The protein below binds the small molecule below.
Small molecule (SMILES): CCn1c2ccc(OC3CCCCC3)cc2c2cc(C(=O)NCc3ccc(S(=O)(=O)CC)cc3)ccc21

Binding-site contacts:
Ligand atom C34 contacts residue CYS73 of chain 1.A at 3.7 Å (hydrophobic).
Ligand atom O19 contacts residue LEU45 of chain 1.A at 3.7 Å.
Ligand atom C13 contacts residue GLN39 of chain 1.A at 3.5 Å.
Ligand atom C20 contacts residue ALA121 of chain 1.A at 3.5 Å (hydrophobic).
Ligand atom C36 contacts residue ILE150 of chain 1.A at 3.4 Å (hydrophobic).
Ligand atom C31 contacts residue HIS232 of chain 1.A at 3.5 Å.
Ligand atom O16 contacts residue LEU40 of chain 1.A at 3.2 Å (h-bond).
Ligand atom C35 contacts residue ILE150 of chain 1.A at 3.5 Å (hydrophobic).
Ligand atom C04 contacts residue PHE141 of chain 1.A at 3.8 Å (hydrophobic).
Ligand atom C12 contacts residue LEU40 of chain 1.A at 3.6 Å (hydrophobic).
Ligand atom C01 contacts residue MET118 of chain 1.A at 3.6 Å (hydrophobic).
Ligand atom C17 contacts residue GLN39 of chain 1.A at 3.4 Å.
Ligand atom C37 contacts residue PHE141 of chain 1.A at 3.6 Å (hydrophobic).
Ligand atom C02 contacts residue PHE141 of chain 1.A at 3.4 Å (hydrophobic).
Ligand atom C01 contacts residue PHE154 of chain 1.A at 3.6 Å (hydrophobic).
Ligand atom O16 contacts residue ARG120 of chain 1.A at 2.9 Å (salt-bridge).
Ligand atom C18 contacts residue ARG117 of chain 1.A at 3.7 Å.
Ligand atom C02 contacts residue PHE154 of chain 1.A at 3.6 Å (hydrophobic).
Ligand atom O28 contacts residue CYS73 of chain 1.A at 3.1 Å.
Ligand atom C12 contacts residue GLN39 of chain 1.A at 3.6 Å.
Ligand atom C27 contacts residue CYS73 of chain 1.A at 3.6 Å (hydrophobic).
Ligand atom C07 contacts residue PHE131 of chain 1.A at 3.7 Å (hydrophobic).
Ligand atom C26 contacts residue CYS73 of chain 1.A at 3.7 Å (hydrophobic).
Ligand atom C18 contacts residue GLN39 of chain 1.A at 3.8 Å.
Ligand atom C06 contacts residue PHE131 of chain 1.A at 3.8 Å (hydrophobic).
Ligand atom O19 contacts residue ARG120 of chain 1.A at 3.1 Å (salt-bridge).
Ligand atom N09 contacts residue PHE130 of chain 1.A at 2.9 Å (h-bond).
Ligand atom C21 contacts residue ALA121 of chain 1.A at 3.8 Å (hydrophobic).
Ligand atom C33 contacts residue TRP70 of chain 1.A at 3.5 Å (hydrophobic).
Ligand atom O22 contacts residue HIS76 of chain 1.A at 3.6 Å.
Ligand atom C13 contacts residue LEU40 of chain 1.A at 3.5 Å (hydrophobic).
Ligand atom C10 contacts residue PHE130 of chain 1.A at 3.6 Å (hydrophobic).
Ligand atom S15 contacts residue ARG120 of chain 1.A at 3.6 Å (salt-bridge).
Ligand atom O19 contacts residue ARG117 of chain 1.A at 3.4 Å (salt-bridge).
Ligand atom C34 contacts residue TRP70 of chain 1.A at 3.8 Å (hydrophobic).
Ligand atom C24 contacts residue VAL129 of chain 1.A at 3.6 Å (hydrophobic).
Ligand atom N03 contacts residue PHE141 of chain 1.A at 3.5 Å.
Ligand atom C01 contacts residue ILE153 of chain 1.A at 3.4 Å (hydrophobic).
Ligand atom C31 contacts residue LEU77 of chain 1.A at 3.7 Å (hydrophobic).
Ligand atom C23 contacts residue PHE130 of chain 1.A at 3.3 Å (hydrophobic).

Sequence of chain 1.A:
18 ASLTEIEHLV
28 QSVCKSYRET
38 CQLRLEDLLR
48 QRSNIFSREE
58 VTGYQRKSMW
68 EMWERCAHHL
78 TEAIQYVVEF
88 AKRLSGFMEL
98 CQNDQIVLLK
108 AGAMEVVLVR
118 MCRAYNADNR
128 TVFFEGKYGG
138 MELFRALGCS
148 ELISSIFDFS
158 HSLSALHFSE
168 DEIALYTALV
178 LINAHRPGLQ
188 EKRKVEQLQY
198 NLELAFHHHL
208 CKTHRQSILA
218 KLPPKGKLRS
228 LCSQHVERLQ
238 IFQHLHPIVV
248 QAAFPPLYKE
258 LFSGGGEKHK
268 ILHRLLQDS